The protein below binds the small molecule below.
Small molecule (SMILES): CC(=O)N[C@H]1[C@H](O[C@H]2[C@H](O)[C@@H](NC(C)=O)CO[C@@H]2CO)O[C@H](CO)[C@@H](O[C@@H]2O[C@H](CO)[C@@H](O)[C@H](O)[C@@H]2O)[C@@H]1O

Binding-site contacts:
Ligand atom O5 contacts residue ARG147 of chain 1.A at 3.2 Å (salt-bridge).
Ligand atom N2 contacts residue ARG98 of chain 1.A at 4.0 Å.
Ligand atom C7 contacts residue ARG98 of chain 1.A at 4.1 Å.
Ligand atom N2 contacts residue GLU123 of chain 1.A at 4.3 Å.
Ligand atom N2 contacts residue ASN124 of chain 1.A at 2.9 Å (h-bond).
Ligand atom C1 contacts residue ARG147 of chain 1.A at 4.0 Å.
Ligand atom O7 contacts residue SER99 of chain 1.A at 4.2 Å.
Ligand atom C2 contacts residue SER99 of chain 1.A at 3.8 Å.
Ligand atom C8 contacts residue SER99 of chain 1.A at 3.4 Å.
Ligand atom C1 contacts residue ASN124 of chain 1.A at 1.4 Å.
Ligand atom C4 contacts residue ASN124 of chain 1.A at 4.3 Å.
Ligand atom C5 contacts residue ARG147 of chain 1.A at 4.1 Å.
Ligand atom C8 contacts residue ARG98 of chain 1.A at 3.3 Å.
Ligand atom C5 contacts residue ASN124 of chain 1.A at 3.6 Å.
Ligand atom C6 contacts residue ARG147 of chain 1.A at 3.7 Å.
Ligand atom C8 contacts residue LYS70 of chain 1.A at 3.5 Å.
Ligand atom O6 contacts residue ARG147 of chain 1.A at 4.4 Å.
Ligand atom C7 contacts residue ASN124 of chain 1.A at 4.1 Å.
Ligand atom O5 contacts residue ASN124 of chain 1.A at 2.3 Å (h-bond).
Ligand atom N2 contacts residue SER99 of chain 1.A at 3.0 Å (h-bond).
Ligand atom C3 contacts residue ASN124 of chain 1.A at 3.8 Å.
Ligand atom C1 contacts residue SER99 of chain 1.A at 3.8 Å.
Ligand atom C2 contacts residue ASN124 of chain 1.A at 2.5 Å.
Ligand atom C7 contacts residue SER99 of chain 1.A at 3.4 Å.

Sequence of chain 1.A:
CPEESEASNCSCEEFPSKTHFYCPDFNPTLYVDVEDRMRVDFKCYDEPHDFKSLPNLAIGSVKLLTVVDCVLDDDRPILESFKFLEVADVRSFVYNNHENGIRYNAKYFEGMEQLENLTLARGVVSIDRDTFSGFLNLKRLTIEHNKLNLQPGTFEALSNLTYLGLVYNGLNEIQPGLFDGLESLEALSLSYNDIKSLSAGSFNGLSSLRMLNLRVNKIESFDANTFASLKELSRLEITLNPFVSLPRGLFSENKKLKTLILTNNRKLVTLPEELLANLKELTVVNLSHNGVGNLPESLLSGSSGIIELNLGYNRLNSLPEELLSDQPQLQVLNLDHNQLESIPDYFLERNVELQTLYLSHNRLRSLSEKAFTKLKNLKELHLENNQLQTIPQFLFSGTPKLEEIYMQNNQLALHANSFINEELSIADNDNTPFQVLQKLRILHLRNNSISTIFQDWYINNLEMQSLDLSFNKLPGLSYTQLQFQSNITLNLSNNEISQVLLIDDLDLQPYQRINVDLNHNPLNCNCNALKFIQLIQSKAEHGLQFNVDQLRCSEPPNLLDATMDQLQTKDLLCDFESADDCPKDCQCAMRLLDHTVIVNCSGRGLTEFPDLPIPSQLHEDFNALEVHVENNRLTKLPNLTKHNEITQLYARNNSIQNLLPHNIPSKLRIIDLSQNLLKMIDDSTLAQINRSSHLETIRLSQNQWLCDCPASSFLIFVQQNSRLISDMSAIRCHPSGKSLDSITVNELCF